A protein and the small-molecule ligand that binds it are described below.
Small molecule (SMILES): Nc1ncnc2c1ncn2[C@@H]1O[C@H](CO[P](=O)(O)O[C@H]2[C@@H](O)[C@H](n3cnc4c(N)ncnc43)O[C@@H]2CO[P](=O)(O)O[C@H]2[C@@H](O)[C@H](n3cnc4c(N)ncnc43)O[C@@H]2CO)[C@@H](O)[C@H]1O

Sequence of chain 20.C:
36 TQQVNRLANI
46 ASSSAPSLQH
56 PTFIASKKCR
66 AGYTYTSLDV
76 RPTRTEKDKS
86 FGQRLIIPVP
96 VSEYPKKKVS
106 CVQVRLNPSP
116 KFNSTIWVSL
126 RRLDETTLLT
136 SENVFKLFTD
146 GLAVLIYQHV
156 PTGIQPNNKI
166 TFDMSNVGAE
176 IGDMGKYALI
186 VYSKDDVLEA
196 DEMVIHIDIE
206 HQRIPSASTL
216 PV

Sequence of chain 16.B:
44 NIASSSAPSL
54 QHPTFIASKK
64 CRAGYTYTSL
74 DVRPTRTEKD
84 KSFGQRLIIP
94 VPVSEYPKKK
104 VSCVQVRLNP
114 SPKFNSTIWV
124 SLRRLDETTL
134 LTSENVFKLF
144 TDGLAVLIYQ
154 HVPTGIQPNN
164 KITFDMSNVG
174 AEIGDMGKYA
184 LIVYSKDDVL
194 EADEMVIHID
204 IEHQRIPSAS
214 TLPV

Binding-site contacts:
Ligand atom P contacts residue ARG208 of chain 20.C at 4.5 Å.
Ligand atom O5' contacts residue ARG208 of chain 20.C at 4.0 Å.
Ligand atom C1' contacts residue GLY67 of chain 16.B at 4.4 Å.
Ligand atom OP1 contacts residue ARG208 of chain 20.C at 4.1 Å.
Ligand atom O2' contacts residue GLY67 of chain 16.B at 3.3 Å (h-bond).
Ligand atom O2' contacts residue ARG208 of chain 16.B at 4.1 Å.
Ligand atom OP2 contacts residue ARG208 of chain 20.C at 4.4 Å.
Ligand atom OP1 contacts residue SER211 of chain 16.B at 4.3 Å.
Ligand atom OP1 contacts residue ARG208 of chain 16.B at 4.1 Å.
Ligand atom O2' contacts residue ARG65 of chain 16.B at 4.3 Å.
Ligand atom N3 contacts residue ARG65 of chain 16.B at 4.1 Å.
Ligand atom O2' contacts residue ALA66 of chain 16.B at 3.6 Å.